Sequence of chain 3.B:
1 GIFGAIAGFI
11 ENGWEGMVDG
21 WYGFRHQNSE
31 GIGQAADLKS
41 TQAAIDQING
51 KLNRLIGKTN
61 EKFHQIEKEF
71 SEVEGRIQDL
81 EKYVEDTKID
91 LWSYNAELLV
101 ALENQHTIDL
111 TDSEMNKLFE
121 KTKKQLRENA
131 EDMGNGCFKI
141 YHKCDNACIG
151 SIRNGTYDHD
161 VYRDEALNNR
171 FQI

This small molecule binds to this protein.
Small molecule (SMILES): CC(=O)N[C@@H]1[C@@H](O)[C@H](O)[C@@H](CO)O[C@H]1O

Binding-site contacts:
Ligand atom C2 contacts residue VAL291 of chain 3.A at 4.0 Å (hydrophobic).
Ligand atom O5 contacts residue ASN279 of chain 3.A at 2.4 Å (h-bond).
Ligand atom C8 contacts residue SER39 of chain 3.A at 4.0 Å.
Ligand atom O7 contacts residue ASN279 of chain 3.A at 3.3 Å (h-bond).
Ligand atom O6 contacts residue GLU69 of chain 3.B at 4.1 Å.
Ligand atom C1 contacts residue ASN279 of chain 3.A at 1.4 Å.
Ligand atom C7 contacts residue ASN279 of chain 3.A at 3.4 Å.
Ligand atom C5 contacts residue ASN292 of chain 3.A at 4.1 Å.
Ligand atom C1 contacts residue ASN292 of chain 3.A at 3.9 Å.
Ligand atom C1 contacts residue VAL291 of chain 3.A at 3.8 Å (hydrophobic).
Ligand atom C5 contacts residue ASN279 of chain 3.A at 3.6 Å.
Ligand atom C3 contacts residue VAL291 of chain 3.A at 4.2 Å (hydrophobic).
Ligand atom C8 contacts residue VAL291 of chain 3.A at 4.1 Å (hydrophobic).
Ligand atom C4 contacts residue ASN279 of chain 3.A at 4.2 Å.
Ligand atom C7 contacts residue VAL291 of chain 3.A at 4.2 Å (hydrophobic).
Ligand atom N2 contacts residue ASN279 of chain 3.A at 3.0 Å (h-bond).
Ligand atom O5 contacts residue ASN292 of chain 3.A at 3.8 Å.
Ligand atom C2 contacts residue ASN279 of chain 3.A at 2.4 Å.
Ligand atom N2 contacts residue VAL291 of chain 3.A at 3.4 Å (h-bond).
Ligand atom C3 contacts residue ASN279 of chain 3.A at 3.8 Å.

Sequence of chain 3.A:
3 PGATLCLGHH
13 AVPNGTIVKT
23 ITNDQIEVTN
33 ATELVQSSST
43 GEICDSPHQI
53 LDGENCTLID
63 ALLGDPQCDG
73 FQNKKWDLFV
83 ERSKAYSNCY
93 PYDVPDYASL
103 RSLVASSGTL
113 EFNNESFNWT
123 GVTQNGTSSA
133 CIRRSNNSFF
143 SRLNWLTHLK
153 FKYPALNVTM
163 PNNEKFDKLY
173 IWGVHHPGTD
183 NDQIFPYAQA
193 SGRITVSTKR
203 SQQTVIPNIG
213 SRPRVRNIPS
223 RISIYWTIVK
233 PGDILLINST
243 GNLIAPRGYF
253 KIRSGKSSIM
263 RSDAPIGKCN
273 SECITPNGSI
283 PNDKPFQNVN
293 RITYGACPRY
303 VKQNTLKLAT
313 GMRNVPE